Sequence of chain 1.C:
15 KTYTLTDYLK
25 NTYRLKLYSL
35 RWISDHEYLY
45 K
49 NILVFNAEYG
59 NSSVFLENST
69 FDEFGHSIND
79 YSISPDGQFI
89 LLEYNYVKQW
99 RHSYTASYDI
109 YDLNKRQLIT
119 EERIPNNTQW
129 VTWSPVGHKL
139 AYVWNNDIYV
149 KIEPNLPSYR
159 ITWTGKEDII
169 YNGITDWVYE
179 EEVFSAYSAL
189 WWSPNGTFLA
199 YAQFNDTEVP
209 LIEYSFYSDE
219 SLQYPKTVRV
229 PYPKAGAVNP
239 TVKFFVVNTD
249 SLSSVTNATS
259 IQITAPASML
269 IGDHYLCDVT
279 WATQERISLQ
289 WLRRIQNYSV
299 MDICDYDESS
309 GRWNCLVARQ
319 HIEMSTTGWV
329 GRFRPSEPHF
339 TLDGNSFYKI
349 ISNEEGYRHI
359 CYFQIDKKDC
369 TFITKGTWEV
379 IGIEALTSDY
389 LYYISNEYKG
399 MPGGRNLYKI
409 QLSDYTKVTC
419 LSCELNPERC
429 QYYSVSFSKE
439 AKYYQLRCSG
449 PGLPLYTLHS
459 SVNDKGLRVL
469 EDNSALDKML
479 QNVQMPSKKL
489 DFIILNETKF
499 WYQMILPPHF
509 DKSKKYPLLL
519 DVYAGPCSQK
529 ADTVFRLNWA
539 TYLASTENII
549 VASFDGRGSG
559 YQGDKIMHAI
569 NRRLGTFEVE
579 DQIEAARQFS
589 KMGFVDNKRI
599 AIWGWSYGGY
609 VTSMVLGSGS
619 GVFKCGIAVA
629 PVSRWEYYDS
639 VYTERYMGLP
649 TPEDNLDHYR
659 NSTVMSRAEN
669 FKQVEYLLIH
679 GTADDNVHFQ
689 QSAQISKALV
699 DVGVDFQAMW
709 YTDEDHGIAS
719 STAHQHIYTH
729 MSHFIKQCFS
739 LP

A protein and the small-molecule ligand that binds it are described below.
Small molecule (SMILES): CC(=O)N[C@@H]1[C@@H](O)[C@H](O)[C@@H](CO)O[C@H]1O

Binding-site contacts:
Ligand atom C1 contacts residue ASN124 of chain 1.C at 1.4 Å.
Ligand atom C8 contacts residue ASN124 of chain 1.C at 4.4 Å.
Ligand atom C8 contacts residue ILE122 of chain 1.C at 3.8 Å (hydrophobic).
Ligand atom C3 contacts residue ASN124 of chain 1.C at 3.8 Å.
Ligand atom C7 contacts residue ASN124 of chain 1.C at 3.6 Å.
Ligand atom C4 contacts residue ASN124 of chain 1.C at 4.2 Å.
Ligand atom N2 contacts residue ASN124 of chain 1.C at 2.8 Å (h-bond).
Ligand atom C8 contacts residue ARG121 of chain 1.C at 4.1 Å.
Ligand atom C2 contacts residue ASN124 of chain 1.C at 2.4 Å.
Ligand atom O5 contacts residue ASN124 of chain 1.C at 2.4 Å (h-bond).
Ligand atom C8 contacts residue PRO123 of chain 1.C at 4.0 Å (hydrophobic).
Ligand atom C5 contacts residue ASN124 of chain 1.C at 3.7 Å.
Ligand atom O7 contacts residue ASN124 of chain 1.C at 4.0 Å.